Sequence of chain 1.B:
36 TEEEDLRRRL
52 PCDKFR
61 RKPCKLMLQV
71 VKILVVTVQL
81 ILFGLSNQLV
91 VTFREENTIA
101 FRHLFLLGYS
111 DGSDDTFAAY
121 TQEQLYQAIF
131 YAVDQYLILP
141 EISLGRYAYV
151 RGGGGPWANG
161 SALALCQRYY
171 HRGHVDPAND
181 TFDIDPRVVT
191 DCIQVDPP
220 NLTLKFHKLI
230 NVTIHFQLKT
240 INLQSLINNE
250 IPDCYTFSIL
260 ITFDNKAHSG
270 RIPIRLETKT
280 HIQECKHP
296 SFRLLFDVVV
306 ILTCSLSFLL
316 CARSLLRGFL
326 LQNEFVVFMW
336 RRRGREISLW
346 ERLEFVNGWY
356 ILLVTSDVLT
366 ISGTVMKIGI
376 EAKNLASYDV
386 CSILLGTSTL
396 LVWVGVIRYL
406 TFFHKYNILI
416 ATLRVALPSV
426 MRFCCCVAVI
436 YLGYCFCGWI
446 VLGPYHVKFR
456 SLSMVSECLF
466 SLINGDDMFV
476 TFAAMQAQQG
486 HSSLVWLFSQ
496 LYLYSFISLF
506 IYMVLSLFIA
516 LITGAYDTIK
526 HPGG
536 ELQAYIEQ

Binding-site contacts:
Ligand atom C7 contacts residue ASN230 of chain 1.B at 3.2 Å.
Ligand atom C5 contacts residue ASN230 of chain 1.B at 3.6 Å.
Ligand atom N2 contacts residue ASN230 of chain 1.B at 3.1 Å (h-bond).
Ligand atom C4 contacts residue ASN230 of chain 1.B at 4.2 Å.
Ligand atom O5 contacts residue ASN230 of chain 1.B at 2.3 Å (h-bond).
Ligand atom C1 contacts residue ASN230 of chain 1.B at 1.5 Å.
Ligand atom C3 contacts residue ASN230 of chain 1.B at 3.9 Å.
Ligand atom C8 contacts residue ARG168 of chain 1.B at 3.7 Å.
Ligand atom C8 contacts residue ASN230 of chain 1.B at 4.4 Å.
Ligand atom C2 contacts residue ASN230 of chain 1.B at 2.6 Å.
Ligand atom O7 contacts residue ASN230 of chain 1.B at 2.9 Å (h-bond).

A protein and the small-molecule ligand that binds it are described below.
Small molecule (SMILES): CC(=O)N[C@@H]1[C@@H](O)[C@H](O)[C@@H](CO)O[C@H]1O